Sequence of chain 2.A:
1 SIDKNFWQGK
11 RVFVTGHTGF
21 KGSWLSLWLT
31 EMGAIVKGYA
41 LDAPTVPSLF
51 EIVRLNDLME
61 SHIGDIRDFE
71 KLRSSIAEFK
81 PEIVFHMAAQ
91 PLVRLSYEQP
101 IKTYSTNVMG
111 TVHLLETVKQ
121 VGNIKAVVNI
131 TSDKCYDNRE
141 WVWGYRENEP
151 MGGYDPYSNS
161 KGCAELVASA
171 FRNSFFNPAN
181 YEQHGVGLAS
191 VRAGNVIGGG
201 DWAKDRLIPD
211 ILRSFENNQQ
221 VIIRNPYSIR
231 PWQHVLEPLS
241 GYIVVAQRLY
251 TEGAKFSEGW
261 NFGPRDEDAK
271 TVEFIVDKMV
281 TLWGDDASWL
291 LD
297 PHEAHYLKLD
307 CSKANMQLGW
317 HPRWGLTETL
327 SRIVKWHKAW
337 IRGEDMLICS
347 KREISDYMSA

The small molecule below binds the protein below.
Small molecule (SMILES): Nc1ncnc2c1ncn2[C@@H]1O[C@H](CO[P](=O)(O)O[P](=O)(O)OC[C@H]2O[C@@H](O)[C@H](O)[C@@H]2O)[C@@H](O)[C@H]1O

Binding-site contacts:
Ligand atom O2B contacts residue LYS21 of chain 2.A at 2.8 Å (salt-bridge).
Ligand atom O4D contacts residue LYS21 of chain 2.A at 3.0 Å.
Ligand atom O2A contacts residue GLY19 of chain 2.A at 3.3 Å.
Ligand atom N3 contacts residue LEU41 of chain 2.A at 3.4 Å (h-bond).
Ligand atom C5' contacts residue ALA89 of chain 2.A at 3.5 Å (hydrophobic).
Ligand atom C4D contacts residue MET87 of chain 2.A at 3.3 Å (hydrophobic).
Ligand atom O3D contacts residue LYS161 of chain 2.A at 3.0 Å (salt-bridge).
Ligand atom C8 contacts residue ALA89 of chain 2.A at 3.1 Å (hydrophobic).
Ligand atom N7 contacts residue LYS102 of chain 2.A at 3.3 Å (salt-bridge).
Ligand atom O4D contacts residue ILE130 of chain 2.A at 3.4 Å.
Ligand atom N6 contacts residue ASP65 of chain 2.A at 3.0 Å (salt-bridge).
Ligand atom N3 contacts residue ALA40 of chain 2.A at 3.3 Å.
Ligand atom O1B contacts residue ARG206 of chain 2.A at 2.8 Å (salt-bridge).
Ligand atom C2 contacts residue GLY64 of chain 2.A at 3.3 Å.
Ligand atom O5' contacts residue GLY19 of chain 2.A at 3.4 Å.
Ligand atom O2D contacts residue PRO91 of chain 2.A at 3.5 Å.
Ligand atom C3' contacts residue THR18 of chain 2.A at 3.4 Å.
Ligand atom O2D contacts residue TYR157 of chain 2.A at 2.9 Å (h-bond).
Ligand atom O4' contacts residue ALA89 of chain 2.A at 3.2 Å (h-bond).
Ligand atom O3D contacts residue MET87 of chain 2.A at 3.2 Å (h-bond).
Ligand atom O1D contacts residue LYS21 of chain 2.A at 3.1 Å (salt-bridge).
Ligand atom O4' contacts residue ALA88 of chain 2.A at 3.3 Å.
Ligand atom O3D contacts residue ALA89 of chain 2.A at 3.2 Å.
Ligand atom O3' contacts residue THR18 of chain 2.A at 2.5 Å (h-bond).
Ligand atom O2' contacts residue THR18 of chain 2.A at 3.1 Å (h-bond).
Ligand atom N1 contacts residue ILE66 of chain 2.A at 2.8 Å (h-bond).
Ligand atom C3D contacts residue MET87 of chain 2.A at 3.3 Å (hydrophobic).
Ligand atom O3A contacts residue PRO91 of chain 2.A at 3.4 Å.
Ligand atom C2 contacts residue ILE66 of chain 2.A at 3.5 Å (hydrophobic).
Ligand atom C6 contacts residue LEU41 of chain 2.A at 3.2 Å (hydrophobic).
Ligand atom O1A contacts residue PRO91 of chain 2.A at 3.5 Å.
Ligand atom O3' contacts residue GLY16 of chain 2.A at 3.1 Å.
Ligand atom C5 contacts residue LEU41 of chain 2.A at 3.2 Å (hydrophobic).
Ligand atom C1D contacts residue LYS21 of chain 2.A at 3.5 Å.
Ligand atom O2B contacts residue PHE20 of chain 2.A at 3.3 Å (h-bond).
Ligand atom O3' contacts residue GLY19 of chain 2.A at 2.9 Å (h-bond).
Ligand atom N3 contacts residue ALA88 of chain 2.A at 3.4 Å.
Ligand atom O2D contacts residue LYS161 of chain 2.A at 3.0 Å (salt-bridge).
Ligand atom O2' contacts residue LEU41 of chain 2.A at 3.1 Å (h-bond).
Ligand atom O2A contacts residue PHE20 of chain 2.A at 2.7 Å (h-bond).